Sequence of chain 1.A:
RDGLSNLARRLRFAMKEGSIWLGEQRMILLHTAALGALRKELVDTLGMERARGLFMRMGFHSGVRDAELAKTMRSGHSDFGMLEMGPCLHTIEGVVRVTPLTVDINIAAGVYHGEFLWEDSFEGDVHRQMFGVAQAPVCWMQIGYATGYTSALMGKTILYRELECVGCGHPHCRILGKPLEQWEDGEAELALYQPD

The protein below binds the small molecule below.
Small molecule (SMILES): Oc1ccc(Cl)cc1Cl

Binding-site contacts:
Ligand atom CAG contacts residue ALA158 of chain 1.A at 4.2 Å (hydrophobic).
Ligand atom CAH contacts residue TYR172 of chain 1.A at 4.1 Å (hydrophobic).
Ligand atom CAI contacts residue TRP130 of chain 1.A at 3.8 Å (hydrophobic).
Ligand atom OAA contacts residue HIS102 of chain 1.A at 2.3 Å (h-bond).
Ligand atom CAH contacts residue ALA158 of chain 1.A at 4.2 Å (hydrophobic).
Ligand atom CAH contacts residue THR162 of chain 1.A at 4.2 Å.
Ligand atom CAI contacts residue ILE187 of chain 1.A at 4.2 Å (hydrophobic).
Ligand atom CAD contacts residue GLY98 of chain 1.A at 3.8 Å.
Ligand atom CAI contacts residue VAL110 of chain 1.A at 4.0 Å (hydrophobic).
Ligand atom CAG contacts residue TRP130 of chain 1.A at 3.7 Å (hydrophobic).
Ligand atom OAA contacts residue VAL110 of chain 1.A at 3.5 Å.
Ligand atom CL2 contacts residue LEU95 of chain 1.A at 3.6 Å.
Ligand atom CAE contacts residue ALA158 of chain 1.A at 4.1 Å (hydrophobic).
Ligand atom CAH contacts residue PRO99 of chain 1.A at 3.7 Å (hydrophobic).
Ligand atom CAD contacts residue TYR157 of chain 1.A at 3.4 Å (hydrophobic).
Ligand atom CAI contacts residue PHE128 of chain 1.A at 4.4 Å (hydrophobic).
Ligand atom CAD contacts residue PRO99 of chain 1.A at 3.9 Å (hydrophobic).
Ligand atom CL1 contacts residue PHE128 of chain 1.A at 3.3 Å.
Ligand atom CAI contacts residue ALA158 of chain 1.A at 4.0 Å (hydrophobic).
Ligand atom CAF contacts residue TYR172 of chain 1.A at 3.9 Å (hydrophobic).
Ligand atom CAG contacts residue HIS102 of chain 1.A at 3.2 Å.
Ligand atom CAI contacts residue PRO99 of chain 1.A at 4.2 Å (hydrophobic).
Ligand atom CAG contacts residue PRO99 of chain 1.A at 4.4 Å (hydrophobic).
Ligand atom CL2 contacts residue TYR161 of chain 1.A at 3.8 Å.
Ligand atom CAD contacts residue ALA158 of chain 1.A at 4.2 Å (hydrophobic).
Ligand atom CAF contacts residue PRO99 of chain 1.A at 4.0 Å (hydrophobic).
Ligand atom CL2 contacts residue TYR172 of chain 1.A at 3.4 Å.
Ligand atom CAE contacts residue GLY98 of chain 1.A at 3.6 Å.
Ligand atom OAA contacts residue TRP130 of chain 1.A at 2.7 Å (h-bond).
Ligand atom CL1 contacts residue VAL110 of chain 1.A at 3.6 Å.
Ligand atom CAD contacts residue HIS102 of chain 1.A at 3.3 Å.
Ligand atom CAF contacts residue PHE128 of chain 1.A at 4.0 Å (hydrophobic).
Ligand atom CAF contacts residue ALA158 of chain 1.A at 4.0 Å (hydrophobic).
Ligand atom CL1 contacts residue ILE187 of chain 1.A at 3.0 Å.
Ligand atom CL2 contacts residue THR162 of chain 1.A at 3.1 Å.
Ligand atom CL1 contacts residue TRP130 of chain 1.A at 2.8 Å.
Ligand atom CAG contacts residue VAL110 of chain 1.A at 4.1 Å (hydrophobic).
Ligand atom CAE contacts residue TYR157 of chain 1.A at 3.6 Å (hydrophobic).
Ligand atom CAE contacts residue PRO99 of chain 1.A at 3.7 Å (hydrophobic).
Ligand atom CL2 contacts residue PRO99 of chain 1.A at 4.0 Å.